Sequence of chain 1.B:
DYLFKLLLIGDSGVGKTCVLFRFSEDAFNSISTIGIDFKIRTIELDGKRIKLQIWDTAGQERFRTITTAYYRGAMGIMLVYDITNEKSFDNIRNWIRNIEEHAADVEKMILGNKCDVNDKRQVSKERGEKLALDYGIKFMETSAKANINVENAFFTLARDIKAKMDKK

Binding-site contacts:
Ligand atom O1B contacts residue VAL15 of chain 1.B at 3.2 Å (h-bond).
Ligand atom O2A contacts residue ILE34 of chain 1.B at 3.0 Å (h-bond).
Ligand atom O2' contacts residue PHE29 of chain 1.B at 3.2 Å.
Ligand atom O3G contacts residue SER35 of chain 1.B at 3.4 Å (h-bond).
Ligand atom O1B contacts residue LYS17 of chain 1.B at 2.6 Å (salt-bridge).
Ligand atom O1A contacts residue GLY16 of chain 1.B at 3.3 Å.
Ligand atom O1G contacts residue MG1 of chain 1.F at 2.2 Å.
Ligand atom O1G contacts residue SER35 of chain 1.B at 3.5 Å.
Ligand atom C2' contacts residue CYS19 of chain 1.B at 3.5 Å (hydrophobic).
Ligand atom N2 contacts residue ASP120 of chain 1.B at 3.4 Å (salt-bridge).
Ligand atom N1 contacts residue ASP120 of chain 1.B at 3.1 Å (salt-bridge).
Ligand atom O2B contacts residue LYS17 of chain 1.B at 3.4 Å (salt-bridge).
Ligand atom O4' contacts residue LYS118 of chain 1.B at 3.4 Å.
Ligand atom O1B contacts residue GLY14 of chain 1.B at 3.3 Å (h-bond).
Ligand atom N3B contacts residue GLY14 of chain 1.B at 3.3 Å (h-bond).
Ligand atom O2G contacts residue SER13 of chain 1.B at 3.5 Å.
Ligand atom C8 contacts residue CYS19 of chain 1.B at 3.4 Å (hydrophobic).
Ligand atom O6 contacts residue ASN117 of chain 1.B at 3.4 Å (h-bond).
Ligand atom PG contacts residue MG1 of chain 1.F at 3.2 Å.
Ligand atom O2B contacts residue MG1 of chain 1.F at 2.0 Å.
Ligand atom N7 contacts residue ASN117 of chain 1.B at 3.5 Å (h-bond).
Ligand atom C8 contacts residue GLY16 of chain 1.B at 3.5 Å.
Ligand atom O1B contacts residue GLY16 of chain 1.B at 3.1 Å (h-bond).
Ligand atom O3G contacts residue SER13 of chain 1.B at 2.6 Å (h-bond).
Ligand atom O2G contacts residue LYS17 of chain 1.B at 2.8 Å (salt-bridge).
Ligand atom PB contacts residue LYS17 of chain 1.B at 3.5 Å.
Ligand atom O6 contacts residue LYS149 of chain 1.B at 3.4 Å (salt-bridge).
Ligand atom O2G contacts residue GLY62 of chain 1.B at 2.8 Å (h-bond).
Ligand atom N2 contacts residue VAL121 of chain 1.B at 3.3 Å.
Ligand atom O5' contacts residue GLY16 of chain 1.B at 3.5 Å.
Ligand atom N3B contacts residue MG1 of chain 1.F at 3.2 Å.
Ligand atom O6 contacts residue ALA148 of chain 1.B at 2.8 Å (h-bond).
Ligand atom O3A contacts residue GLY16 of chain 1.B at 3.3 Å (h-bond).
Ligand atom O1A contacts residue CYS19 of chain 1.B at 3.1 Å (h-bond).
Ligand atom O2B contacts residue THR18 of chain 1.B at 3.0 Å (h-bond).
Ligand atom O6 contacts residue SER147 of chain 1.B at 3.2 Å.
Ligand atom PB contacts residue MG1 of chain 1.F at 3.1 Å.
Ligand atom O1G contacts residue THR36 of chain 1.B at 2.6 Å (h-bond).
Ligand atom O1A contacts residue LYS17 of chain 1.B at 3.5 Å (salt-bridge).
Ligand atom O1A contacts residue THR18 of chain 1.B at 3.1 Å (h-bond).

A small-molecule ligand and the protein it binds are described below.
Small molecule (SMILES): Nc1nc2c(ncn2[C@@H]2O[C@H](CO[P](=O)(O)O[P](=O)(O)NP(=O)(O)O)[C@@H](O)[C@H]2O)c(=O)[nH]1